Sequence of chain 60.C:
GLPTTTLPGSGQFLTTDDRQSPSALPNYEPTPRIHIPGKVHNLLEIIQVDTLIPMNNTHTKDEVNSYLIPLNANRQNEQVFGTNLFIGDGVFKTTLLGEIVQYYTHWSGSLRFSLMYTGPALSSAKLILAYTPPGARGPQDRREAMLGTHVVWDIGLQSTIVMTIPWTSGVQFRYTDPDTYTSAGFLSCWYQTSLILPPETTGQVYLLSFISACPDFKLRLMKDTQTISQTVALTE

Binding-site contacts:
Ligand atom C4B contacts residue TYR152 of chain 60.A at 3.8 Å (hydrophobic).
Ligand atom C1B contacts residue VAL188 of chain 60.A at 3.8 Å (hydrophobic).
Ligand atom C5 contacts residue LEU106 of chain 60.A at 3.8 Å (hydrophobic).
Ligand atom C1B contacts residue ILE104 of chain 60.A at 4.0 Å (hydrophobic).
Ligand atom C6B contacts residue TYR128 of chain 60.A at 3.3 Å (hydrophobic).
Ligand atom C2C contacts residue TYR197 of chain 60.A at 3.7 Å (hydrophobic).
Ligand atom C31 contacts residue ASN219 of chain 60.A at 3.3 Å.
Ligand atom C5B contacts residue PHE186 of chain 60.A at 3.9 Å (hydrophobic).
Ligand atom O1 contacts residue MET221 of chain 60.A at 3.9 Å.
Ligand atom C5A contacts residue PHE186 of chain 60.A at 3.5 Å (hydrophobic).
Ligand atom C4 contacts residue TYR197 of chain 60.A at 3.8 Å (hydrophobic).
Ligand atom C1C contacts residue TYR128 of chain 60.A at 3.7 Å (hydrophobic).
Ligand atom N3A contacts residue PRO174 of chain 60.A at 3.7 Å.
Ligand atom C6B contacts residue ILE104 of chain 60.A at 3.6 Å (hydrophobic).
Ligand atom C5C contacts residue VAL191 of chain 60.A at 3.8 Å (hydrophobic).
Ligand atom N3A contacts residue PHE186 of chain 60.A at 4.0 Å.
Ligand atom N2 contacts residue LEU106 of chain 60.A at 3.8 Å.
Ligand atom C2B contacts residue VAL188 of chain 60.A at 3.5 Å (hydrophobic).
Ligand atom C3 contacts residue ASN219 of chain 60.A at 4.0 Å.
Ligand atom C3B contacts residue TYR152 of chain 60.A at 3.7 Å (hydrophobic).
Ligand atom C5B contacts residue MET224 of chain 60.A at 3.8 Å (hydrophobic).
Ligand atom C3C contacts residue TYR128 of chain 60.A at 3.4 Å (hydrophobic).
Ligand atom C2A contacts residue TYR152 of chain 60.A at 3.6 Å (hydrophobic).
Ligand atom C4 contacts residue LEU106 of chain 60.A at 3.9 Å (hydrophobic).
Ligand atom O1B contacts residue ILE104 of chain 60.A at 3.9 Å.
Ligand atom N3A contacts residue TYR152 of chain 60.A at 3.5 Å.
Ligand atom C1B contacts residue TYR128 of chain 60.A at 3.6 Å (hydrophobic).
Ligand atom O1B contacts residue TYR128 of chain 60.A at 3.4 Å (h-bond).
Ligand atom C5A contacts residue VAL176 of chain 60.A at 3.6 Å (hydrophobic).
Ligand atom O1A contacts residue PHE186 of chain 60.A at 3.0 Å.
Ligand atom C4C contacts residue VAL191 of chain 60.A at 3.0 Å (hydrophobic).
Ligand atom O1 contacts residue LEU106 of chain 60.A at 3.8 Å.
Ligand atom C4C contacts residue VAL188 of chain 60.A at 3.7 Å (hydrophobic).
Ligand atom C4A contacts residue PRO174 of chain 60.A at 3.1 Å (hydrophobic).
Ligand atom N3A contacts residue ALA24 of chain 60.C at 3.8 Å.
Ligand atom N2 contacts residue ASN219 of chain 60.A at 3.8 Å.
Ligand atom C3B contacts residue VAL188 of chain 60.A at 3.8 Å (hydrophobic).
Ligand atom C4B contacts residue PHE186 of chain 60.A at 3.6 Å (hydrophobic).
Ligand atom C1C contacts residue LEU106 of chain 60.A at 3.8 Å (hydrophobic).
Ligand atom C2A contacts residue PHE186 of chain 60.A at 3.3 Å (hydrophobic).

Sequence of chain 60.A:
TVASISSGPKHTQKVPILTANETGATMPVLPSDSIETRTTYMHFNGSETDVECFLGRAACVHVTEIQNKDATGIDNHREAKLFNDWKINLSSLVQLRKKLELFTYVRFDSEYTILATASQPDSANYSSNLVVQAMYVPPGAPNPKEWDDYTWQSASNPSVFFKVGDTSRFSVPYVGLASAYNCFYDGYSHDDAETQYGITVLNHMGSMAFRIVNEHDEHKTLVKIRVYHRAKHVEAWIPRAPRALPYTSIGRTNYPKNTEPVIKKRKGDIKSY

The small molecule below binds the protein below.
Small molecule (SMILES): Cc1cc(CCCCCOc2ccc(C3=NCCO3)cc2)on1